Sequence of chain 3.A:
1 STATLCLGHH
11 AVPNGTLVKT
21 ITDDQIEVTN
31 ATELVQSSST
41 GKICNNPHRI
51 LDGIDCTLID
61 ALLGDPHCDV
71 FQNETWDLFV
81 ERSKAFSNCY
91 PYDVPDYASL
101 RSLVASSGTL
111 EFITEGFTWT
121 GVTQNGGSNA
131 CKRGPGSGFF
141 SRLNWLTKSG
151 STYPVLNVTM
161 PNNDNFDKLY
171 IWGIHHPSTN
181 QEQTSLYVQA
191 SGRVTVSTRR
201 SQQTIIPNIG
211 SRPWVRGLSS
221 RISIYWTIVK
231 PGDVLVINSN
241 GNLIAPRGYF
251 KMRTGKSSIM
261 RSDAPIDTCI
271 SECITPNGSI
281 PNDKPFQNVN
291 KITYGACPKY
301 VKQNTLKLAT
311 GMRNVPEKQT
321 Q

Sequence of chain 1.A:
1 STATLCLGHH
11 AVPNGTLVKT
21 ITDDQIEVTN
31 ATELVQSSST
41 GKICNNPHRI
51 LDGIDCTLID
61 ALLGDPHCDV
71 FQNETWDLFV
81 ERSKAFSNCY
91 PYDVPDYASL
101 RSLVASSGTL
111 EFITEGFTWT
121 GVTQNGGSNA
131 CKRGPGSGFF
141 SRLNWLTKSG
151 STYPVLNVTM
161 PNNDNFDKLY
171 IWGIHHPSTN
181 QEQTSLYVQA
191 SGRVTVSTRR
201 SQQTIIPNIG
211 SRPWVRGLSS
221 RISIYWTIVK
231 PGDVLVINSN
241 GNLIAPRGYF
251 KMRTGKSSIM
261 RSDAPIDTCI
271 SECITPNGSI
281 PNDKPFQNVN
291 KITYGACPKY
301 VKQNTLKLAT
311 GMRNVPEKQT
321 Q

Binding-site contacts:
Ligand atom C2 contacts residue ASN157 of chain 3.A at 2.4 Å.
Ligand atom C7 contacts residue PRO213 of chain 1.A at 4.3 Å (hydrophobic).
Ligand atom C7 contacts residue SER211 of chain 1.A at 4.3 Å.
Ligand atom N2 contacts residue TRP214 of chain 1.A at 4.3 Å.
Ligand atom C1 contacts residue ASN157 of chain 3.A at 1.4 Å.
Ligand atom C1 contacts residue SER211 of chain 1.A at 4.0 Å.
Ligand atom O5 contacts residue THR159 of chain 3.A at 4.2 Å.
Ligand atom O7 contacts residue TRP214 of chain 1.A at 2.6 Å (h-bond).
Ligand atom O7 contacts residue ARG212 of chain 1.A at 4.2 Å.
Ligand atom O7 contacts residue ASN157 of chain 3.A at 3.5 Å (h-bond).
Ligand atom O3 contacts residue TRP214 of chain 1.A at 3.9 Å.
Ligand atom O5 contacts residue ASN157 of chain 3.A at 2.4 Å (h-bond).
Ligand atom C3 contacts residue ASN157 of chain 3.A at 3.8 Å.
Ligand atom C7 contacts residue ASN157 of chain 3.A at 3.4 Å.
Ligand atom C7 contacts residue TRP214 of chain 1.A at 3.7 Å (hydrophobic).
Ligand atom C2 contacts residue TRP214 of chain 1.A at 3.9 Å (hydrophobic).
Ligand atom C5 contacts residue THR159 of chain 3.A at 4.3 Å.
Ligand atom C2 contacts residue SER211 of chain 1.A at 4.3 Å.
Ligand atom C4 contacts residue ASN157 of chain 3.A at 4.2 Å.
Ligand atom C5 contacts residue ASN157 of chain 3.A at 3.7 Å.
Ligand atom O2 contacts residue TRP214 of chain 1.A at 3.3 Å.
Ligand atom C8 contacts residue THR159 of chain 3.A at 3.5 Å.
Ligand atom C4 contacts residue TRP214 of chain 1.A at 4.4 Å (hydrophobic).
Ligand atom O6 contacts residue THR159 of chain 3.A at 2.5 Å (h-bond).
Ligand atom C6 contacts residue VAL236 of chain 3.A at 4.5 Å (hydrophobic).
Ligand atom C8 contacts residue ASN157 of chain 3.A at 4.5 Å.
Ligand atom C8 contacts residue SER211 of chain 1.A at 4.1 Å.
Ligand atom O7 contacts residue PRO213 of chain 1.A at 3.4 Å.
Ligand atom N2 contacts residue SER211 of chain 1.A at 3.5 Å (h-bond).
Ligand atom C8 contacts residue PRO213 of chain 1.A at 4.4 Å (hydrophobic).
Ligand atom C4 contacts residue TRP214 of chain 1.A at 4.2 Å (hydrophobic).
Ligand atom C8 contacts residue VAL234 of chain 3.A at 4.3 Å (hydrophobic).
Ligand atom N2 contacts residue ASN157 of chain 3.A at 2.9 Å (h-bond).
Ligand atom C3 contacts residue TRP214 of chain 1.A at 4.4 Å (hydrophobic).
Ligand atom C6 contacts residue THR159 of chain 3.A at 3.0 Å.
Ligand atom C8 contacts residue VAL236 of chain 3.A at 4.3 Å (hydrophobic).

This protein binds this small molecule.
Small molecule (SMILES): CC(=O)N[C@H]1[C@H](O[C@H]2[C@H](O)[C@@H](NC(C)=O)CO[C@@H]2CO)O[C@H](CO)[C@@H](O[C@@H]2O[C@H](CO[C@H]3O[C@H](CO)[C@@H](O)[C@H](O)[C@@H]3O)[C@@H](O)[C@H](O[C@H]3O[C@H](CO)[C@@H](O)[C@H](O)[C@@H]3O)[C@@H]2O)[C@@H]1O